Binding-site contacts:
Ligand atom O2B contacts residue GLY149 of chain 1.B at 3.1 Å (h-bond).
Ligand atom O1A contacts residue ALA151 of chain 1.B at 2.6 Å (h-bond).
Ligand atom O3D contacts residue GLU271 of chain 1.B at 2.8 Å (salt-bridge).
Ligand atom O1B contacts residue GLY300 of chain 1.B at 3.1 Å (h-bond).
Ligand atom N1 contacts residue THR184 of chain 1.B at 2.8 Å (h-bond).
Ligand atom O4D contacts residue GLY149 of chain 1.B at 3.0 Å (h-bond).
Ligand atom C2 contacts residue THR184 of chain 1.B at 3.5 Å.
Ligand atom PB contacts residue GLY298 of chain 1.B at 3.7 Å.
Ligand atom C2D contacts residue THR148 of chain 1.B at 3.4 Å.
Ligand atom O2B contacts residue GLY150 of chain 1.B at 3.5 Å.
Ligand atom O1A contacts residue ARG152 of chain 1.B at 3.4 Å (salt-bridge).
Ligand atom O2B contacts residue GLY298 of chain 1.B at 2.8 Å (h-bond).
Ligand atom O2B contacts residue THR301 of chain 1.B at 3.3 Å (h-bond).
Ligand atom PA contacts residue ASN153 of chain 1.B at 3.3 Å.
Ligand atom O2D contacts residue GLU271 of chain 1.B at 3.4 Å (salt-bridge).
Ligand atom O4' contacts residue ARG152 of chain 1.B at 3.2 Å.
Ligand atom C2 contacts residue THR186 of chain 1.B at 3.2 Å.
Ligand atom O2A contacts residue ASN153 of chain 1.B at 3.3 Å (h-bond).
Ligand atom C1D contacts residue MET189 of chain 1.B at 3.5 Å (hydrophobic).
Ligand atom C8 contacts residue PHE268 of chain 1.B at 3.7 Å (hydrophobic).
Ligand atom C2 contacts residue THR248 of chain 1.B at 3.6 Å.
Ligand atom N1 contacts residue THR186 of chain 1.B at 3.5 Å (h-bond).
Ligand atom C4 contacts residue PHE268 of chain 1.B at 3.5 Å (hydrophobic).
Ligand atom O1D contacts residue GLY149 of chain 1.B at 2.8 Å (h-bond).
Ligand atom C5 contacts residue PHE268 of chain 1.B at 3.5 Å (hydrophobic).
Ligand atom O2' contacts residue PHE268 of chain 1.B at 3.3 Å.
Ligand atom O1A contacts residue GLY150 of chain 1.B at 3.3 Å.
Ligand atom O1B contacts residue PRO299 of chain 1.B at 3.6 Å.
Ligand atom O5' contacts residue ASN153 of chain 1.B at 3.5 Å (h-bond).
Ligand atom O5D contacts residue GLY149 of chain 1.B at 3.6 Å.
Ligand atom O2A contacts residue GLY298 of chain 1.B at 3.3 Å.
Ligand atom O1D contacts residue MET189 of chain 1.B at 3.4 Å (h-bond).
Ligand atom O1A contacts residue ASN153 of chain 1.B at 2.9 Å (h-bond).
Ligand atom O1B contacts residue GLY298 of chain 1.B at 3.5 Å.
Ligand atom C1D contacts residue GLY149 of chain 1.B at 3.6 Å.
Ligand atom O2D contacts residue ARG275 of chain 1.B at 2.9 Å (salt-bridge).
Ligand atom O1D contacts residue THR148 of chain 1.B at 3.0 Å (h-bond).
Ligand atom C1' contacts residue ARG152 of chain 1.B at 3.6 Å.
Ligand atom N7 contacts residue PHE268 of chain 1.B at 3.5 Å.
Ligand atom C2' contacts residue PHE268 of chain 1.B at 3.6 Å (hydrophobic).

The protein below binds the small molecule below.
Small molecule (SMILES): Nc1ncnc2c1ncn2[C@@H]1O[C@H](CO[P](=O)(O)O[P](=O)(O)OC[C@H]2O[C@@H](O)[C@H](O)[C@@H]2O)[C@@H](O)[C@H]1O

Sequence of chain 1.B:
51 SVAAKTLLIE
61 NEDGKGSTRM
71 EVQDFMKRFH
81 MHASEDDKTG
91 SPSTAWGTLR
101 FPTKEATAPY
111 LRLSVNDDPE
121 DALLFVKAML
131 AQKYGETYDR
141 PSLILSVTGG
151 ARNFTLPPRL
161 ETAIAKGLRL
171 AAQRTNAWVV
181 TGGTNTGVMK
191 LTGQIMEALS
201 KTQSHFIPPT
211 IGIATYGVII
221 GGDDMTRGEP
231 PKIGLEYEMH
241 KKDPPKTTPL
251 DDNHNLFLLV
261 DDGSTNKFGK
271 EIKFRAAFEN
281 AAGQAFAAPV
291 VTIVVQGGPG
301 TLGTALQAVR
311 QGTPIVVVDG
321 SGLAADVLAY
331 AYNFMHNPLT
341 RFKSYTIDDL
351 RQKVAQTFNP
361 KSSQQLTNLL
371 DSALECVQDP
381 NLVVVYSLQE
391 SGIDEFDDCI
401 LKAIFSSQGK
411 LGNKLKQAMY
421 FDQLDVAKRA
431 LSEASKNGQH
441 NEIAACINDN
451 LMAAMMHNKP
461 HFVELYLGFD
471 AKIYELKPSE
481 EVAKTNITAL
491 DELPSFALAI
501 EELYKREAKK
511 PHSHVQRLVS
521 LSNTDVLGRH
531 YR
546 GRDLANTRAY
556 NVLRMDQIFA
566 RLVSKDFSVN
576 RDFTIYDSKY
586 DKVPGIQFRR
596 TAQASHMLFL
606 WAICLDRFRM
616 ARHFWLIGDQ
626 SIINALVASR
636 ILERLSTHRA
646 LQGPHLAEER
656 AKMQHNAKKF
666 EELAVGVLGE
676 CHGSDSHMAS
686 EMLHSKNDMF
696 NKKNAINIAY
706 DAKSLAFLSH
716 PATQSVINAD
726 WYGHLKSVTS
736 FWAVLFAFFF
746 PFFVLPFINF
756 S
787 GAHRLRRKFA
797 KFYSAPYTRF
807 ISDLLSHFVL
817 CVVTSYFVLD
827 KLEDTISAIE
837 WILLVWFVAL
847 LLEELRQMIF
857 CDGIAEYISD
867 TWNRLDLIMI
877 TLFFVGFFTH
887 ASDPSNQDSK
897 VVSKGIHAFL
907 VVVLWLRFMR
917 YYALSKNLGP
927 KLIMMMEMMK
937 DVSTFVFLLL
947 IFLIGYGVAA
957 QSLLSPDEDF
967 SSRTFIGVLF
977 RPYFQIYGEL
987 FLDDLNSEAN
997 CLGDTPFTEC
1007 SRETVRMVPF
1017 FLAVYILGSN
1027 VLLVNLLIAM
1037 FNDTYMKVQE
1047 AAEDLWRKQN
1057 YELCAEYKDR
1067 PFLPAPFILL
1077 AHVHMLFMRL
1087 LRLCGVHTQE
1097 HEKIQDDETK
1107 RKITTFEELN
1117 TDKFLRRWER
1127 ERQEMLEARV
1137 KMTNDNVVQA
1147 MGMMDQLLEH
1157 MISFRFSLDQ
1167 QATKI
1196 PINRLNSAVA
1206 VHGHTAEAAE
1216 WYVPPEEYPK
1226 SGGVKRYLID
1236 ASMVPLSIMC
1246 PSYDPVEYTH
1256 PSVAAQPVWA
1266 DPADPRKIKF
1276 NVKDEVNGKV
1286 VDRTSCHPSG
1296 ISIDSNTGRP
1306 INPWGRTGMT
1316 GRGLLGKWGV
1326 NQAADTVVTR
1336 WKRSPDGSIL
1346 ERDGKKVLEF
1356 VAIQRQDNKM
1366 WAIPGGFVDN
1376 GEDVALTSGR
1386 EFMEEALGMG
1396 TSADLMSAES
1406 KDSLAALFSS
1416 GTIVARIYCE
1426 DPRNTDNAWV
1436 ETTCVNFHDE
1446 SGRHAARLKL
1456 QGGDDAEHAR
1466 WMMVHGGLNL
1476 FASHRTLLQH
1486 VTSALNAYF